Sequence of chain 1.A:
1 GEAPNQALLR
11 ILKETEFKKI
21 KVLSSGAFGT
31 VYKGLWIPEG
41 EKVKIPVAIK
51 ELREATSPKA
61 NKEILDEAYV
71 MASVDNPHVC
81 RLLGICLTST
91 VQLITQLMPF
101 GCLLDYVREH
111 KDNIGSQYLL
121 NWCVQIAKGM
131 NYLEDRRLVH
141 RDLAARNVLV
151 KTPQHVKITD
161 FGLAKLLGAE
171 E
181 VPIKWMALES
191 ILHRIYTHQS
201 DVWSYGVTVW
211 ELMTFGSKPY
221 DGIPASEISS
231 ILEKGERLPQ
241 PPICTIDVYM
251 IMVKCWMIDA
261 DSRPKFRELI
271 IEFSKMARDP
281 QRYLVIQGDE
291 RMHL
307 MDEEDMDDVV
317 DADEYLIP

This small molecule binds to this protein.
Small molecule (SMILES): COc1cc2ncnc(Nc3ccc(F)c(Cl)c3)c2cc1OCCCN1CCOCC1

Binding-site contacts:
Ligand atom C2 contacts residue ALA48 of chain 1.A at 3.4 Å (hydrophobic).
Ligand atom CAZ contacts residue MET98 of chain 1.A at 3.6 Å (hydrophobic).
Ligand atom N1 contacts residue THR95 of chain 1.A at 3.5 Å.
Ligand atom C2 contacts residue THR95 of chain 1.A at 3.7 Å.
Ligand atom CAA contacts residue LEU23 of chain 1.A at 3.9 Å (hydrophobic).
Ligand atom C2 contacts residue MET98 of chain 1.A at 3.6 Å (hydrophobic).
Ligand atom CAA contacts residue MET98 of chain 1.A at 3.4 Å (hydrophobic).
Ligand atom N3 contacts residue ALA48 of chain 1.A at 3.6 Å.
Ligand atom CAD contacts residue THR159 of chain 1.A at 3.9 Å.
Ligand atom N3 contacts residue LEU97 of chain 1.A at 3.8 Å.
Ligand atom CAX contacts residue THR95 of chain 1.A at 3.6 Å.
Ligand atom N3 contacts residue MET98 of chain 1.A at 2.9 Å (h-bond).
Ligand atom C6 contacts residue LEU149 of chain 1.A at 3.8 Å (hydrophobic).
Ligand atom CAG contacts residue THR95 of chain 1.A at 3.6 Å.
Ligand atom FAB contacts residue LEU93 of chain 1.A at 3.3 Å.
Ligand atom CAP contacts residue SER24 of chain 1.A at 3.4 Å.
Ligand atom C2 contacts residue GLN96 of chain 1.A at 3.1 Å.
Ligand atom OAT contacts residue MET98 of chain 1.A at 3.5 Å (h-bond).
Ligand atom CAW contacts residue LYS50 of chain 1.A at 3.6 Å.
Ligand atom C4 contacts residue MET98 of chain 1.A at 3.7 Å (hydrophobic).
Ligand atom N1 contacts residue LEU149 of chain 1.A at 3.8 Å.
Ligand atom CAZ contacts residue GLY101 of chain 1.A at 3.9 Å.
Ligand atom FAB contacts residue MET71 of chain 1.A at 3.3 Å.
Ligand atom N1 contacts residue ALA48 of chain 1.A at 3.6 Å.
Ligand atom FAB contacts residue LYS50 of chain 1.A at 3.5 Å.
Ligand atom CL contacts residue LEU93 of chain 1.A at 3.3 Å.
Ligand atom CL contacts residue LYS50 of chain 1.A at 3.5 Å.
Ligand atom CAA contacts residue PRO99 of chain 1.A at 3.2 Å (hydrophobic).
Ligand atom CAD contacts residue LYS50 of chain 1.A at 3.5 Å.
Ligand atom CAN contacts residue SER24 of chain 1.A at 3.4 Å.
Ligand atom CAO contacts residue ASP105 of chain 1.A at 3.8 Å.
Ligand atom N3 contacts residue GLN96 of chain 1.A at 3.7 Å.
Ligand atom FAB contacts residue GLU67 of chain 1.A at 3.2 Å.
Ligand atom CAX contacts residue LYS50 of chain 1.A at 3.7 Å.
Ligand atom NBE contacts residue SER24 of chain 1.A at 3.9 Å.
Ligand atom C2 contacts residue LEU149 of chain 1.A at 4.0 Å (hydrophobic).
Ligand atom CL contacts residue THR95 of chain 1.A at 3.3 Å.
Ligand atom OAT contacts residue GLY101 of chain 1.A at 3.2 Å.
Ligand atom NBE contacts residue ASP105 of chain 1.A at 3.5 Å (salt-bridge).
Ligand atom CAH contacts residue MET98 of chain 1.A at 2.9 Å (hydrophobic).